Sequence of chain 1.C:
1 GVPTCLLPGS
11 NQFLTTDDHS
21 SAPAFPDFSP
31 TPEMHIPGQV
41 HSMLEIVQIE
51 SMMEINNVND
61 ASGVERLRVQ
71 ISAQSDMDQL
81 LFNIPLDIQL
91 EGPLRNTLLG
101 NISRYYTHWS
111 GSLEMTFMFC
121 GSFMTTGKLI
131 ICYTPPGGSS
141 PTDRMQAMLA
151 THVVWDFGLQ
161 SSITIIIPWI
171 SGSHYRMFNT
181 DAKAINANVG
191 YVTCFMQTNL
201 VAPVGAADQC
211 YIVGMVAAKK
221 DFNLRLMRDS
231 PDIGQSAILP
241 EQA

Sequence of chain 1.A:
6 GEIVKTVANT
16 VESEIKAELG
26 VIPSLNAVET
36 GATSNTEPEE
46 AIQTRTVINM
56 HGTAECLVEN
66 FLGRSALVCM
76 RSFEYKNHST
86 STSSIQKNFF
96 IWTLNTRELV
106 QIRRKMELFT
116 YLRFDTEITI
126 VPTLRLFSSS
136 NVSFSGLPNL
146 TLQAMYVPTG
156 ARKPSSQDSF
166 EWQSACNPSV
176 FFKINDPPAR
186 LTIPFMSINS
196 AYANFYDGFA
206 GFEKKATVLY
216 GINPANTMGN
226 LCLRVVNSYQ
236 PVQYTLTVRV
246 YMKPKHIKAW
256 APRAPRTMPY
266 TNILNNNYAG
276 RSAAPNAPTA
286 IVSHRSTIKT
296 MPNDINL

The protein below binds the small molecule below.
Small molecule (SMILES): Cc1cc(CCCOc2c(C)cc(-c3noc(C(F)(F)F)n3)cc2C)on1

Sequence of chain 12.C:
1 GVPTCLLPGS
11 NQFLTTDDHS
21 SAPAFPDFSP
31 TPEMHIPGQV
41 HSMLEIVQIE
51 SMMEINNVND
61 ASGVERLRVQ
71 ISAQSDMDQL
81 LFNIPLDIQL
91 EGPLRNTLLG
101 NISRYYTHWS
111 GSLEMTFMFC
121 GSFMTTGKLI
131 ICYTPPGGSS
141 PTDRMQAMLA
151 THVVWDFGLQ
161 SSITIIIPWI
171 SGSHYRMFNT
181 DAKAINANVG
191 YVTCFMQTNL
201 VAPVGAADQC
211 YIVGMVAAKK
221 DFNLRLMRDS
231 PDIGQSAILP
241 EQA

Binding-site contacts:
Ligand atom F3 contacts residue PRO173 of chain 1.A at 2.6 Å.
Ligand atom N3A contacts residue TYR151 of chain 1.A at 3.6 Å.
Ligand atom C3A contacts residue LEU226 of chain 1.A at 3.8 Å (hydrophobic).
Ligand atom C3C contacts residue THR121 of chain 1.A at 3.7 Å.
Ligand atom C2B contacts residue ILE188 of chain 1.A at 3.7 Å (hydrophobic).
Ligand atom C3B contacts residue ILE188 of chain 1.A at 3.5 Å (hydrophobic).
Ligand atom C2B contacts residue LEU99 of chain 1.A at 3.4 Å (hydrophobic).
Ligand atom F3 contacts residue ALA149 of chain 1.A at 3.6 Å.
Ligand atom F2 contacts residue SER174 of chain 1.A at 3.7 Å.
Ligand atom CM4 contacts residue PRO173 of chain 1.A at 3.7 Å (hydrophobic).
Ligand atom C6B contacts residue LEU99 of chain 1.A at 3.9 Å (hydrophobic).
Ligand atom CM3 contacts residue THR101 of chain 1.A at 3.8 Å.
Ligand atom F3 contacts residue MET150 of chain 1.A at 3.8 Å.
Ligand atom C2A contacts residue LEU226 of chain 1.A at 3.8 Å (hydrophobic).
Ligand atom N1A contacts residue LEU226 of chain 1.A at 3.6 Å.
Ligand atom C1B contacts residue LEU99 of chain 1.A at 3.6 Å (hydrophobic).
Ligand atom N2 contacts residue PHE119 of chain 1.A at 3.5 Å.
Ligand atom F3 contacts residue SER174 of chain 1.A at 3.8 Å.
Ligand atom O1B contacts residue LEU99 of chain 1.A at 3.6 Å.
Ligand atom C5B contacts residue ILE123 of chain 1.A at 3.7 Å (hydrophobic).
Ligand atom C3 contacts residue THR101 of chain 1.A at 3.8 Å.
Ligand atom C6B contacts residue ILE123 of chain 1.A at 3.8 Å (hydrophobic).
Ligand atom O1A contacts residue LEU186 of chain 1.A at 3.7 Å.
Ligand atom O1 contacts residue TYR197 of chain 1.A at 3.3 Å.
Ligand atom CM2 contacts residue ILE188 of chain 1.A at 3.6 Å (hydrophobic).
Ligand atom CM4 contacts residue ALA149 of chain 1.A at 3.6 Å (hydrophobic).
Ligand atom F1 contacts residue LEU186 of chain 1.A at 3.1 Å.
Ligand atom C3A contacts residue LEU186 of chain 1.A at 3.8 Å (hydrophobic).
Ligand atom N2 contacts residue TYR197 of chain 1.A at 3.4 Å.
Ligand atom CM2 contacts residue MET191 of chain 1.A at 3.4 Å (hydrophobic).
Ligand atom F3 contacts residue TYR151 of chain 1.A at 2.9 Å.
Ligand atom CM4 contacts residue LEU186 of chain 1.A at 3.8 Å (hydrophobic).
Ligand atom C4 contacts residue THR101 of chain 1.A at 3.8 Å.
Ligand atom O1 contacts residue PHE119 of chain 1.A at 3.5 Å.
Ligand atom CM2 contacts residue LEU99 of chain 1.A at 3.3 Å (hydrophobic).
Ligand atom CM6 contacts residue ILE123 of chain 1.A at 3.8 Å (hydrophobic).
Ligand atom F2 contacts residue ALA149 of chain 1.A at 2.5 Å.
Ligand atom O1A contacts residue LEU226 of chain 1.A at 3.6 Å.
Ligand atom CM6 contacts residue TRP97 of chain 1.A at 3.6 Å (hydrophobic).
Ligand atom F2 contacts residue VAL175 of chain 1.A at 3.2 Å.